This small molecule binds to this protein.
Small molecule (SMILES): O=C(O)[C@H]1/C(=C/CO)O[C@@H]2CC(=O)N21

Sequence of chain 1.A:
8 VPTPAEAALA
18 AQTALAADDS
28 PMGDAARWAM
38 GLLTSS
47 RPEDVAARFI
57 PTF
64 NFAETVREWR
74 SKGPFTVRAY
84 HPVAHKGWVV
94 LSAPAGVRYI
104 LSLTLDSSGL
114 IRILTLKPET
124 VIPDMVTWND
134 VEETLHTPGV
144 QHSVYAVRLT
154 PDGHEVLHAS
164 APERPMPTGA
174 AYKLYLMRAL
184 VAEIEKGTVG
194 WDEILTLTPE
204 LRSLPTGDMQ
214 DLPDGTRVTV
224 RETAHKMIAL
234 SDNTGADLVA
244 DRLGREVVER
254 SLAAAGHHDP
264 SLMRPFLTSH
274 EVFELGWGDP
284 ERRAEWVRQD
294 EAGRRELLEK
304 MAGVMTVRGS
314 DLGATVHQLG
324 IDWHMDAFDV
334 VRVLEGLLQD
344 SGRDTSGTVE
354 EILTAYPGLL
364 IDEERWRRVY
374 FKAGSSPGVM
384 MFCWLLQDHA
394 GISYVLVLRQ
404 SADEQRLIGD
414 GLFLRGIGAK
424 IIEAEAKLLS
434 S

Binding-site contacts:
Ligand atom C7 contacts residue ILE103 of chain 1.A at 4.0 Å (hydrophobic).
Ligand atom O4 contacts residue ALA422 of chain 1.A at 4.2 Å.
Ligand atom O4 contacts residue HIS84 of chain 1.A at 3.8 Å.
Ligand atom O1 contacts residue LEU415 of chain 1.A at 4.2 Å.
Ligand atom C8 contacts residue LYS423 of chain 1.A at 4.3 Å.
Ligand atom C5 contacts residue LEU362 of chain 1.A at 3.7 Å (hydrophobic).
Ligand atom C7 contacts residue LEU415 of chain 1.A at 4.4 Å (hydrophobic).
Ligand atom C2 contacts residue GLY419 of chain 1.A at 4.2 Å.
Ligand atom O3 contacts residue HIS84 of chain 1.A at 4.3 Å.
Ligand atom O2 contacts residue GLY419 of chain 1.A at 3.5 Å.
Ligand atom C8 contacts residue HIS84 of chain 1.A at 4.2 Å.
Ligand atom N1 contacts residue LEU362 of chain 1.A at 4.3 Å.
Ligand atom O3 contacts residue ILE103 of chain 1.A at 4.1 Å.
Ligand atom C4 contacts residue LEU415 of chain 1.A at 4.1 Å (hydrophobic).
Ligand atom C4 contacts residue ARG418 of chain 1.A at 4.2 Å.
Ligand atom O2 contacts residue ALA422 of chain 1.A at 3.5 Å.
Ligand atom C4 contacts residue TRP91 of chain 1.A at 3.7 Å (hydrophobic).
Ligand atom O3 contacts residue THR123 of chain 1.A at 4.4 Å.
Ligand atom C6 contacts residue ILE125 of chain 1.A at 4.1 Å (hydrophobic).
Ligand atom C3 contacts residue HIS84 of chain 1.A at 3.7 Å.
Ligand atom C1 contacts residue HIS84 of chain 1.A at 4.2 Å.
Ligand atom C8 contacts residue ALA422 of chain 1.A at 4.0 Å (hydrophobic).
Ligand atom C4 contacts residue LEU362 of chain 1.A at 4.5 Å (hydrophobic).
Ligand atom C1 contacts residue LEU415 of chain 1.A at 4.5 Å (hydrophobic).
Ligand atom C7 contacts residue HIS84 of chain 1.A at 4.4 Å.
Ligand atom O1 contacts residue HIS84 of chain 1.A at 3.5 Å.
Ligand atom C5 contacts residue ARG418 of chain 1.A at 4.1 Å.
Ligand atom N1 contacts residue ALA422 of chain 1.A at 3.7 Å.
Ligand atom C6 contacts residue HIS84 of chain 1.A at 4.5 Å.
Ligand atom O5 contacts residue LYS423 of chain 1.A at 3.2 Å.
Ligand atom C5 contacts residue GLY419 of chain 1.A at 4.3 Å.
Ligand atom O2 contacts residue LEU415 of chain 1.A at 4.2 Å.
Ligand atom O2 contacts residue ARG418 of chain 1.A at 3.5 Å.
Ligand atom C5 contacts residue LEU415 of chain 1.A at 4.3 Å (hydrophobic).
Ligand atom C2 contacts residue ALA422 of chain 1.A at 3.8 Å (hydrophobic).
Ligand atom C7 contacts residue VAL93 of chain 1.A at 4.2 Å (hydrophobic).
Ligand atom O3 contacts residue VAL93 of chain 1.A at 3.5 Å.
Ligand atom C5 contacts residue ALA422 of chain 1.A at 3.9 Å (hydrophobic).
Ligand atom O2 contacts residue LEU362 of chain 1.A at 3.4 Å.